Sequence of chain 1.B:
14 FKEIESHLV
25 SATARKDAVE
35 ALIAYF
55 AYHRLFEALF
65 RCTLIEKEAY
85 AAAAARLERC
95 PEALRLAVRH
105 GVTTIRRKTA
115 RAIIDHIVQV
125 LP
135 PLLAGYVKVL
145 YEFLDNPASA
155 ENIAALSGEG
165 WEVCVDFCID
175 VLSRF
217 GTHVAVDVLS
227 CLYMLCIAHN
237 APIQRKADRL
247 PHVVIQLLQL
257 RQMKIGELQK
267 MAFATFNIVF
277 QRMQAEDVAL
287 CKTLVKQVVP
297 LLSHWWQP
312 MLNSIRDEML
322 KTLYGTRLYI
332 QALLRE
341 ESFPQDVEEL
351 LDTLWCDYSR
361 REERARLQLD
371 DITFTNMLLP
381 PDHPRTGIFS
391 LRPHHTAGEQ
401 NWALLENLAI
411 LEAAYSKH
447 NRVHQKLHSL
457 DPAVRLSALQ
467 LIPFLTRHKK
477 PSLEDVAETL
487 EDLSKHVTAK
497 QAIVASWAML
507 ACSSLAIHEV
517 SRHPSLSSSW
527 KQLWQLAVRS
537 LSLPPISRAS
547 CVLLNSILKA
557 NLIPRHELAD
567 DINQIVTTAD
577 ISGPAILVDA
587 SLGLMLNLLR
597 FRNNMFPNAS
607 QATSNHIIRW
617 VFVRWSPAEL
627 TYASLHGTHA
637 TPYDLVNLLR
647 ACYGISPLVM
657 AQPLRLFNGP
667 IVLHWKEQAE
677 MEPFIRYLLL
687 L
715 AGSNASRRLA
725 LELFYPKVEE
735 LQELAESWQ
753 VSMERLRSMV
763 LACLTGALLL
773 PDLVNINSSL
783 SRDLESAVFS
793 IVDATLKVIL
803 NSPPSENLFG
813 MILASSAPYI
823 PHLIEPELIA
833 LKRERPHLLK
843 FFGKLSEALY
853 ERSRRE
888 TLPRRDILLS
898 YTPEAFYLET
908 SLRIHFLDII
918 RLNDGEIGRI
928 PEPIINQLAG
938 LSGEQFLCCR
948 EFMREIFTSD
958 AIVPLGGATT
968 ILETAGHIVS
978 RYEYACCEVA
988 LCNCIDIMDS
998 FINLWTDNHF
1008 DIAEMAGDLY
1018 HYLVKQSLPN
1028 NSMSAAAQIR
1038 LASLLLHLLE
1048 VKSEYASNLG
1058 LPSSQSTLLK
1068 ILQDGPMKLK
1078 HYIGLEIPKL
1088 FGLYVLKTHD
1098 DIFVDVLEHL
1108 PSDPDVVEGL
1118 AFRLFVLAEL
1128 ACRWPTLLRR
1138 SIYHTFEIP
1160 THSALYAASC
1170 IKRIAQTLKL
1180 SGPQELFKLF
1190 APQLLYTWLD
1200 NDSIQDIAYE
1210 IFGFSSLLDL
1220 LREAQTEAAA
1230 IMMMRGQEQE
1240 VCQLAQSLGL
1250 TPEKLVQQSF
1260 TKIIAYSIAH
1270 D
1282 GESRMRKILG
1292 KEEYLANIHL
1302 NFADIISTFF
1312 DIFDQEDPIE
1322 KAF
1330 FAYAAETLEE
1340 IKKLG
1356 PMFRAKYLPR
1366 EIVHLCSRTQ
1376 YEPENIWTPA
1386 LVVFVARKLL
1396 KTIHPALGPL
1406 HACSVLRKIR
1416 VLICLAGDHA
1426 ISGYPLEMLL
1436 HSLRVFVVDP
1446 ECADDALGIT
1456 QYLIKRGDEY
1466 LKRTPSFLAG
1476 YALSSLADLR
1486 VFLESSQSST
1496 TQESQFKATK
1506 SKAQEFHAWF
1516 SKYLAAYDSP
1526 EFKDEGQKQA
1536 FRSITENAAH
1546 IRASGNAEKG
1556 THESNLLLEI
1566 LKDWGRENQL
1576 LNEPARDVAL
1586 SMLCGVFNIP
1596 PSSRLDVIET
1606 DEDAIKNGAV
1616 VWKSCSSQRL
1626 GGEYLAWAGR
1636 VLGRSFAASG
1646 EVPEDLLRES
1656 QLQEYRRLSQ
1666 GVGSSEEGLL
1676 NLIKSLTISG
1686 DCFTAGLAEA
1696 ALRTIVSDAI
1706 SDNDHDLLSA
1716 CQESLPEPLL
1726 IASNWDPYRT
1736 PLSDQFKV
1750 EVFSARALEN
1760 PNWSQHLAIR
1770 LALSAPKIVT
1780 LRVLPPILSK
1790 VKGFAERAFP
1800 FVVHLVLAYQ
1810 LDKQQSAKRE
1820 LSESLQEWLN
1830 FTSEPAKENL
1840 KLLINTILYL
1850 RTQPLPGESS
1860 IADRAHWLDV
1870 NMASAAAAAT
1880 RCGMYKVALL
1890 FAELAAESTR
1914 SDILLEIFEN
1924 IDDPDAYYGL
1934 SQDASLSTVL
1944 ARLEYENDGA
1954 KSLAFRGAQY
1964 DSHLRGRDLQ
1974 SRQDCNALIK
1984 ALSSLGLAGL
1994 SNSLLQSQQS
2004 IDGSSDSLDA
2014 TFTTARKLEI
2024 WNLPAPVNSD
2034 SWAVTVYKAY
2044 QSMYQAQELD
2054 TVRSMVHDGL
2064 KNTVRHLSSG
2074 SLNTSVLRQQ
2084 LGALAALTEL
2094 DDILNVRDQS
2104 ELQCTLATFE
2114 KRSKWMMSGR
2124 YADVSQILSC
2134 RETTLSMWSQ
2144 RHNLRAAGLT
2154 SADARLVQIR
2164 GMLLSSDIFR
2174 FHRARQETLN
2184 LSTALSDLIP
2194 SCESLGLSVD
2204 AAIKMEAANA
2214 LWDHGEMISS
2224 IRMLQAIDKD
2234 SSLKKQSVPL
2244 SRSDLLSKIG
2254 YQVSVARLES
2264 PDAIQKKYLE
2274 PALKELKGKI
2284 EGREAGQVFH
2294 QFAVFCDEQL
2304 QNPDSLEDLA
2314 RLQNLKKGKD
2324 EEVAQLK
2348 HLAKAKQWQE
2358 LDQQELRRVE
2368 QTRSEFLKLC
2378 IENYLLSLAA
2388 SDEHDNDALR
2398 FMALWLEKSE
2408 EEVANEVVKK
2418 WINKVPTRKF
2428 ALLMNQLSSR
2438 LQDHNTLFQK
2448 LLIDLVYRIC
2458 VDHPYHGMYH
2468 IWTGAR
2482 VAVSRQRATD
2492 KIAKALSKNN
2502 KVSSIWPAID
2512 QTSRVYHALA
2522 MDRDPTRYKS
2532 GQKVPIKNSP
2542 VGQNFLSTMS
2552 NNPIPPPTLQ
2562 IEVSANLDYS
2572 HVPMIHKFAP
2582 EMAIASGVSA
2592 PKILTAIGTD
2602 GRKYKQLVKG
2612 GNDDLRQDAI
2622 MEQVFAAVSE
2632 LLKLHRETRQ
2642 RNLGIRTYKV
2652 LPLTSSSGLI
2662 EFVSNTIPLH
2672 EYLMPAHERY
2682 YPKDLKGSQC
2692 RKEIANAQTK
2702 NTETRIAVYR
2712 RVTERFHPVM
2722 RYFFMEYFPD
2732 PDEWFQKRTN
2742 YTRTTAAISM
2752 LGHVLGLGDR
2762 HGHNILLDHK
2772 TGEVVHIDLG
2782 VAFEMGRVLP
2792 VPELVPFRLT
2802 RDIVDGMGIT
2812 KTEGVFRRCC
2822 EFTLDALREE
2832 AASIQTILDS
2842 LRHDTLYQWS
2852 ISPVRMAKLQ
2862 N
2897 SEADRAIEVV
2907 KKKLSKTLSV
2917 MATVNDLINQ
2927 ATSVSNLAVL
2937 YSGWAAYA

A small-molecule ligand and the protein it binds are described below.
Small molecule (SMILES): Nc1ncnc2c1ncn2[C@@H]1O[C@H](COP(=O)(O)OP(=O)(O)OP(O)(O)=S)[C@@H](O)[C@H]1O

Binding-site contacts:
Ligand atom C4 contacts residue ILE2778 of chain 1.B at 4.0 Å (hydrophobic).
Ligand atom C5 contacts residue ILE2778 of chain 1.B at 3.7 Å (hydrophobic).
Ligand atom O1B contacts residue HIS2764 of chain 1.B at 3.9 Å.
Ligand atom O1B contacts residue MG1 of chain 1.F at 2.7 Å.
Ligand atom C2 contacts residue PHE2663 of chain 1.B at 3.8 Å (hydrophobic).
Ligand atom O1A contacts residue SER2587 of chain 1.B at 3.9 Å.
Ligand atom C2 contacts residue LEU2767 of chain 1.B at 3.8 Å (hydrophobic).
Ligand atom N6 contacts residue LEU2608 of chain 1.B at 3.8 Å.
Ligand atom N1 contacts residue PHE2663 of chain 1.B at 3.5 Å.
Ligand atom C2 contacts residue VAL2664 of chain 1.B at 3.6 Å (hydrophobic).
Ligand atom C8 contacts residue LEU2608 of chain 1.B at 4.1 Å (hydrophobic).
Ligand atom C4 contacts residue LEU2608 of chain 1.B at 4.2 Å (hydrophobic).
Ligand atom N7 contacts residue LEU2608 of chain 1.B at 3.5 Å.
Ligand atom N3 contacts residue LEU2767 of chain 1.B at 4.0 Å.
Ligand atom O3' contacts residue PRO2669 of chain 1.B at 3.8 Å.
Ligand atom C2' contacts residue PRO2669 of chain 1.B at 4.2 Å (hydrophobic).
Ligand atom O2' contacts residue HIS2764 of chain 1.B at 3.0 Å (h-bond).
Ligand atom O3' contacts residue HIS2764 of chain 1.B at 4.0 Å.
Ligand atom N9 contacts residue ILE2778 of chain 1.B at 4.1 Å.
Ligand atom N1 contacts residue VAL2664 of chain 1.B at 3.2 Å (h-bond).
Ligand atom N1 contacts residue LEU2767 of chain 1.B at 4.1 Å.
Ligand atom O2G contacts residue HIS2762 of chain 1.B at 3.1 Å.
Ligand atom O2G contacts residue HIS2764 of chain 1.B at 4.2 Å.
Ligand atom C2' contacts residue HIS2764 of chain 1.B at 3.6 Å.
Ligand atom O3A contacts residue MG1 of chain 1.F at 3.6 Å.
Ligand atom N7 contacts residue ILE2778 of chain 1.B at 3.6 Å.
Ligand atom C8 contacts residue ILE2778 of chain 1.B at 3.8 Å (hydrophobic).
Ligand atom N6 contacts residue GLU2662 of chain 1.B at 3.0 Å (salt-bridge).
Ligand atom C6 contacts residue ILE2778 of chain 1.B at 4.2 Å (hydrophobic).
Ligand atom N3 contacts residue PHE2663 of chain 1.B at 3.7 Å.
Ligand atom C6 contacts residue LEU2608 of chain 1.B at 3.7 Å (hydrophobic).
Ligand atom O2A contacts residue LYS2610 of chain 1.B at 3.9 Å.
Ligand atom N6 contacts residue ILE2661 of chain 1.B at 3.3 Å.
Ligand atom C6 contacts residue GLU2662 of chain 1.B at 3.7 Å.
Ligand atom O2' contacts residue PRO2669 of chain 1.B at 3.2 Å.
Ligand atom C5 contacts residue LEU2608 of chain 1.B at 3.5 Å (hydrophobic).
Ligand atom C4 contacts residue PHE2663 of chain 1.B at 4.1 Å (hydrophobic).
Ligand atom PB contacts residue MG1 of chain 1.F at 3.8 Å.
Ligand atom N1 contacts residue GLU2662 of chain 1.B at 3.5 Å (salt-bridge).
Ligand atom O2' contacts residue LEU2767 of chain 1.B at 4.0 Å.